Sequence of chain 31.C:
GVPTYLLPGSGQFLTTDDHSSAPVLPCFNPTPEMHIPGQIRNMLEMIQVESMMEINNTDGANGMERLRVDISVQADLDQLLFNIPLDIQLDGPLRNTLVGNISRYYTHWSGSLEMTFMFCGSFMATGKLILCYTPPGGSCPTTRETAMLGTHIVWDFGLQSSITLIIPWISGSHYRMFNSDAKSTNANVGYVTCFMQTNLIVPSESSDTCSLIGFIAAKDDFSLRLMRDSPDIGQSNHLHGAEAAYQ

Binding-site contacts:
Ligand atom F3 contacts residue PHE147 of chain 35.A at 3.5 Å.
Ligand atom C2B contacts residue ILE184 of chain 35.A at 3.8 Å (hydrophobic).
Ligand atom C1C contacts residue TYR193 of chain 35.A at 3.9 Å (hydrophobic).
Ligand atom C3A contacts residue LEU220 of chain 35.A at 4.0 Å (hydrophobic).
Ligand atom O1 contacts residue THR97 of chain 35.A at 3.8 Å.
Ligand atom O1A contacts residue ILE121 of chain 35.A at 3.8 Å.
Ligand atom C2A contacts residue LEU220 of chain 35.A at 3.8 Å (hydrophobic).
Ligand atom C2B contacts residue ILE95 of chain 35.A at 3.8 Å (hydrophobic).
Ligand atom N3A contacts residue PHE147 of chain 35.A at 3.9 Å.
Ligand atom C6B contacts residue ILE119 of chain 35.A at 3.8 Å (hydrophobic).
Ligand atom F3 contacts residue VAL24 of chain 35.C at 3.3 Å.
Ligand atom C1B contacts residue ILE95 of chain 35.A at 3.6 Å (hydrophobic).
Ligand atom N3A contacts residue ILE184 of chain 35.A at 3.9 Å.
Ligand atom CM2 contacts residue ILE184 of chain 35.A at 3.8 Å (hydrophobic).
Ligand atom CM2 contacts residue ILE217 of chain 35.A at 3.4 Å (hydrophobic).
Ligand atom F1 contacts residue VAL171 of chain 35.A at 3.8 Å.
Ligand atom F2 contacts residue PHE147 of chain 35.A at 3.8 Å.
Ligand atom O1 contacts residue PHE115 of chain 35.A at 3.4 Å.
Ligand atom F2 contacts residue ALA145 of chain 35.A at 2.8 Å.
Ligand atom C4 contacts residue ILE217 of chain 35.A at 4.0 Å (hydrophobic).
Ligand atom C3B contacts residue ILE184 of chain 35.A at 3.5 Å (hydrophobic).
Ligand atom F2 contacts residue VAL171 of chain 35.A at 3.9 Å.
Ligand atom N2 contacts residue THR97 of chain 35.A at 3.8 Å.
Ligand atom CM6 contacts residue ILE95 of chain 35.A at 3.9 Å (hydrophobic).
Ligand atom CM2 contacts residue PHE147 of chain 35.A at 3.8 Å (hydrophobic).
Ligand atom C4 contacts residue TYR193 of chain 35.A at 3.9 Å (hydrophobic).
Ligand atom F1 contacts residue MET182 of chain 35.A at 3.2 Å.
Ligand atom N2 contacts residue PHE115 of chain 35.A at 3.7 Å.
Ligand atom CM6 contacts residue TRP93 of chain 35.A at 3.7 Å (hydrophobic).
Ligand atom C6B contacts residue ILE95 of chain 35.A at 4.0 Å (hydrophobic).
Ligand atom N1A contacts residue LEU220 of chain 35.A at 3.3 Å.
Ligand atom CM2 contacts residue ILE95 of chain 35.A at 4.0 Å (hydrophobic).
Ligand atom O1B contacts residue ILE119 of chain 35.A at 3.9 Å.
Ligand atom C5B contacts residue ILE119 of chain 35.A at 3.9 Å (hydrophobic).
Ligand atom CM6 contacts residue ILE119 of chain 35.A at 4.0 Å (hydrophobic).
Ligand atom O1A contacts residue LEU220 of chain 35.A at 3.4 Å.
Ligand atom F3 contacts residue ALA169 of chain 35.A at 3.7 Å.
Ligand atom C5 contacts residue TYR193 of chain 35.A at 4.0 Å (hydrophobic).
Ligand atom F2 contacts residue ALA169 of chain 35.A at 3.6 Å.
Ligand atom N1A contacts residue ILE119 of chain 35.A at 3.8 Å.

Sequence of chain 35.A:
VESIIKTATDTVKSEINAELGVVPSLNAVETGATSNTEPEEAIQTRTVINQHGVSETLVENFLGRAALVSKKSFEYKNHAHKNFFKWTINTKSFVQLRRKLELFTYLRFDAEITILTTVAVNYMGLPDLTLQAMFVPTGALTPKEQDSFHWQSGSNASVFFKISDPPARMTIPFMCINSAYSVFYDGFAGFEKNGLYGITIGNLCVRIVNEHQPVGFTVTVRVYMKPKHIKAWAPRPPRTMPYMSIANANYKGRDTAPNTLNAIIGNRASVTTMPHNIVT

Sequence of chain 35.C:
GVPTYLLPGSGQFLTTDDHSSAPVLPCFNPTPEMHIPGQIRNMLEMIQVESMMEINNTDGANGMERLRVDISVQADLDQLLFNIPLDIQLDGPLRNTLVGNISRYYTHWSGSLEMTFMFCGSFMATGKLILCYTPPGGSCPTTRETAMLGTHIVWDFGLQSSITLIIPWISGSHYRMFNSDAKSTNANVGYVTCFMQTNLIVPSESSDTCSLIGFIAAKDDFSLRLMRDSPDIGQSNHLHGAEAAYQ

A small-molecule ligand and the protein it binds are described below.
Small molecule (SMILES): Cc1cc(CCCOc2c(C)cc(-c3noc(C(F)(F)F)n3)cc2C)on1